Sequence of chain 9.D:
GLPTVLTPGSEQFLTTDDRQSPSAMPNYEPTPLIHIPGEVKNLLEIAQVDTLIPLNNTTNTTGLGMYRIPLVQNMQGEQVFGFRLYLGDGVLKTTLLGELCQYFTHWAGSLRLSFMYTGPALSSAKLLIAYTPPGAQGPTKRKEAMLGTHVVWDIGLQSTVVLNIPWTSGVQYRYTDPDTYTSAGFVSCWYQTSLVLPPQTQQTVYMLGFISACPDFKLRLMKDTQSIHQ

Sequence of chain 1.B:
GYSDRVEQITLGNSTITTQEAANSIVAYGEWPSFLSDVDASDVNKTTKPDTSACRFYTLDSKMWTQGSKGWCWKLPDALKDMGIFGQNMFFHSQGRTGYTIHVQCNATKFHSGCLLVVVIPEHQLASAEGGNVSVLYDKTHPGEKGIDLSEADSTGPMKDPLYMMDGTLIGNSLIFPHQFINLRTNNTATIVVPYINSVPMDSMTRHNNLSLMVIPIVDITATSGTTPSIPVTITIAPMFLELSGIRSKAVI

Sequence of chain 1.C:
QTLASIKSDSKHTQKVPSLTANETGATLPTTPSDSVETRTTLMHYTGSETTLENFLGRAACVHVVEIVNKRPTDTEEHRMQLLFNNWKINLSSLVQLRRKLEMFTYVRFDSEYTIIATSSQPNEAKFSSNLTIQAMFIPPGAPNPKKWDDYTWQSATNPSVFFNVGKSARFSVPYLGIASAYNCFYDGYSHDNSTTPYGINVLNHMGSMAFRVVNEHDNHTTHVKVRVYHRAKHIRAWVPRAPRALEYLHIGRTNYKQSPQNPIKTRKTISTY

A protein and the small-molecule ligand that binds it are described below.
Small molecule (SMILES): Nc1nc(-c2ccccc2)nc2[nH]nc(Nc3ccc(C(F)(F)F)cc3)c12

Binding-site contacts:
Ligand atom C14 contacts residue LEU218 of chain 1.C at 3.5 Å (hydrophobic).
Ligand atom F2 contacts residue ILE104 of chain 1.C at 3.4 Å.
Ligand atom C18 contacts residue ILE104 of chain 1.C at 3.9 Å (hydrophobic).
Ligand atom C15 contacts residue ALA194 of chain 1.C at 3.5 Å (hydrophobic).
Ligand atom C15 contacts residue LEU218 of chain 1.C at 3.8 Å (hydrophobic).
Ligand atom C15 contacts residue SER198 of chain 1.B at 3.6 Å.
Ligand atom F3 contacts residue LEU106 of chain 1.C at 3.5 Å.
Ligand atom C13 contacts residue ALA196 of chain 1.C at 3.8 Å (hydrophobic).
Ligand atom C2 contacts residue MET221 of chain 1.C at 3.8 Å (hydrophobic).
Ligand atom N6 contacts residue LEU218 of chain 1.C at 3.4 Å (h-bond).
Ligand atom N5 contacts residue TYR197 of chain 1.C at 3.8 Å.
Ligand atom C6 contacts residue ASN105 of chain 1.C at 3.6 Å.
Ligand atom F1 contacts residue SER126 of chain 1.C at 3.6 Å.
Ligand atom C9 contacts residue ASN198 of chain 1.C at 3.1 Å.
Ligand atom F3 contacts residue TYR128 of chain 1.C at 3.4 Å.
Ligand atom C4 contacts residue MET221 of chain 1.C at 3.7 Å (hydrophobic).
Ligand atom C6 contacts residue ILE104 of chain 1.C at 3.3 Å (hydrophobic).
Ligand atom N2 contacts residue ASN198 of chain 1.C at 3.3 Å (h-bond).
Ligand atom N3 contacts residue TYR197 of chain 1.C at 3.9 Å.
Ligand atom C1 contacts residue TYR197 of chain 1.C at 3.8 Å (hydrophobic).
Ligand atom N5 contacts residue ASN198 of chain 1.C at 3.0 Å (h-bond).
Ligand atom C10 contacts residue LEU218 of chain 1.C at 3.4 Å (hydrophobic).
Ligand atom C11 contacts residue LEU218 of chain 1.C at 3.6 Å (hydrophobic).
Ligand atom F2 contacts residue TYR128 of chain 1.C at 3.4 Å.
Ligand atom C17 contacts residue ASN198 of chain 1.C at 3.7 Å.
Ligand atom C13 contacts residue LEU218 of chain 1.C at 3.6 Å (hydrophobic).
Ligand atom C12 contacts residue LEU218 of chain 1.C at 3.6 Å (hydrophobic).
Ligand atom N4 contacts residue LEU218 of chain 1.C at 3.0 Å (h-bond).
Ligand atom N3 contacts residue ASN198 of chain 1.C at 2.3 Å (h-bond).
Ligand atom N6 contacts residue ASN219 of chain 1.C at 3.5 Å.
Ligand atom N1 contacts residue ASN219 of chain 1.C at 3.9 Å.
Ligand atom C15 contacts residue ASN198 of chain 1.C at 2.5 Å.
Ligand atom C4 contacts residue ASN105 of chain 1.C at 3.4 Å.
Ligand atom N6 contacts residue MET221 of chain 1.C at 3.2 Å.
Ligand atom C6 contacts residue MET221 of chain 1.C at 3.8 Å (hydrophobic).
Ligand atom F2 contacts residue MET221 of chain 1.C at 2.9 Å.
Ligand atom C3 contacts residue TYR197 of chain 1.C at 3.8 Å (hydrophobic).
Ligand atom C17 contacts residue ALA194 of chain 1.C at 3.6 Å (hydrophobic).
Ligand atom F3 contacts residue ILE104 of chain 1.C at 3.7 Å.
Ligand atom C13 contacts residue ASN198 of chain 1.C at 2.6 Å.